Binding-site contacts:
Ligand atom C5 contacts residue LEU138 of chain 1.A at 3.5 Å (hydrophobic).
Ligand atom N4 contacts residue GLU85 of chain 1.A at 2.8 Å (salt-bridge).
Ligand atom C5 contacts residue LYS40 of chain 1.A at 3.7 Å.
Ligand atom O1 contacts residue GLU85 of chain 1.A at 3.6 Å.
Ligand atom C16 contacts residue GLY19 of chain 1.A at 3.5 Å.
Ligand atom C6 contacts residue ILE18 of chain 1.A at 3.6 Å (hydrophobic).
Ligand atom O1 contacts residue ALA38 of chain 1.A at 3.4 Å.
Ligand atom N4 contacts residue MET87 of chain 1.A at 3.9 Å.
Ligand atom C14 contacts residue ILE18 of chain 1.A at 3.7 Å (hydrophobic).
Ligand atom N2 contacts residue GLY90 of chain 1.A at 3.9 Å.
Ligand atom C4 contacts residue ALA38 of chain 1.A at 3.4 Å (hydrophobic).
Ligand atom C4 contacts residue LEU138 of chain 1.A at 4.0 Å (hydrophobic).
Ligand atom C7 contacts residue GLY90 of chain 1.A at 3.4 Å.
Ligand atom C8 contacts residue GLU88 of chain 1.A at 3.4 Å.
Ligand atom C1 contacts residue LEU138 of chain 1.A at 3.6 Å (hydrophobic).
Ligand atom N1 contacts residue GLY90 of chain 1.A at 3.8 Å.
Ligand atom N5 contacts residue LEU138 of chain 1.A at 3.8 Å.
Ligand atom O1 contacts residue PHE86 of chain 1.A at 3.7 Å.
Ligand atom N3 contacts residue ALA38 of chain 1.A at 3.9 Å.
Ligand atom O3 contacts residue GLY19 of chain 1.A at 3.5 Å.
Ligand atom O2 contacts residue LEU138 of chain 1.A at 3.7 Å.
Ligand atom N4 contacts residue LEU138 of chain 1.A at 3.8 Å.
Ligand atom N4 contacts residue PHE84 of chain 1.A at 3.6 Å.
Ligand atom O1 contacts residue MET87 of chain 1.A at 2.8 Å (h-bond).
Ligand atom N4 contacts residue ALA38 of chain 1.A at 3.5 Å.
Ligand atom O3 contacts residue ILE18 of chain 1.A at 3.9 Å.
Ligand atom C3 contacts residue MET87 of chain 1.A at 3.9 Å (hydrophobic).
Ligand atom C4 contacts residue GLU85 of chain 1.A at 3.6 Å.
Ligand atom C13 contacts residue ILE18 of chain 1.A at 3.7 Å (hydrophobic).
Ligand atom C8 contacts residue GLY90 of chain 1.A at 3.6 Å.
Ligand atom C16 contacts residue SER20 of chain 1.A at 3.8 Å.
Ligand atom C15 contacts residue ILE18 of chain 1.A at 3.1 Å (hydrophobic).
Ligand atom C6 contacts residue GLY90 of chain 1.A at 3.5 Å.
Ligand atom C7 contacts residue MET87 of chain 1.A at 3.4 Å (hydrophobic).
Ligand atom C4 contacts residue MET87 of chain 1.A at 3.8 Å (hydrophobic).
Ligand atom C10 contacts residue ILE18 of chain 1.A at 3.3 Å (hydrophobic).
Ligand atom N3 contacts residue LEU138 of chain 1.A at 3.9 Å.
Ligand atom N1 contacts residue ILE18 of chain 1.A at 3.8 Å.
Ligand atom O2 contacts residue LYS40 of chain 1.A at 2.6 Å (salt-bridge).
Ligand atom C2 contacts residue LEU138 of chain 1.A at 4.0 Å (hydrophobic).

The protein below binds the small molecule below.
Small molecule (SMILES): COc1ccc2cccc(-n3cc(NC(N)=O)c(C(N)=O)n3)c2c1

Sequence of chain 1.A:
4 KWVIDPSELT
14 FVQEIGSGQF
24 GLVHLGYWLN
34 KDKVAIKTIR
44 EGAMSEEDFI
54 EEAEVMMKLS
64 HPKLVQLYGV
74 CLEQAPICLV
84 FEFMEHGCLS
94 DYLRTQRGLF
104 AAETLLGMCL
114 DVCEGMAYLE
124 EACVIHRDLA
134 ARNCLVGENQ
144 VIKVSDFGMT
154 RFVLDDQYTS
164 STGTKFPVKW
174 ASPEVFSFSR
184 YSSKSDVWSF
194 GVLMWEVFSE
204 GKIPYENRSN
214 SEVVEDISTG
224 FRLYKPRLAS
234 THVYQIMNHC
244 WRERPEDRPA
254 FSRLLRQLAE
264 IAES